Sequence of chain 1.A:
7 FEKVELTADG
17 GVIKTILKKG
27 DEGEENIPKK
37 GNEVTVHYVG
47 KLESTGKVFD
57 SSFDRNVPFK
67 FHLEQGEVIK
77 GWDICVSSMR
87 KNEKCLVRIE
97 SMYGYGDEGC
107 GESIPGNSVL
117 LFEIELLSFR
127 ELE

Binding-site contacts:
Ligand atom C34 contacts residue GLU73 of chain 1.A at 3.8 Å.
Ligand atom C36 contacts residue PHE65 of chain 1.A at 3.8 Å (hydrophobic).
Ligand atom C36 contacts residue ARG61 of chain 1.A at 3.5 Å.
Ligand atom O3 contacts residue PHE118 of chain 1.A at 3.4 Å.
Ligand atom C4 contacts residue PHE65 of chain 1.A at 3.5 Å (hydrophobic).
Ligand atom O4 contacts residue PHE118 of chain 1.A at 3.6 Å.
Ligand atom C24 contacts residue GLU73 of chain 1.A at 3.8 Å.
Ligand atom C2 contacts residue TYR101 of chain 1.A at 3.4 Å (hydrophobic).
Ligand atom O2 contacts residue ILE75 of chain 1.A at 3.1 Å (h-bond).
Ligand atom C35 contacts residue ILE110 of chain 1.A at 3.6 Å (hydrophobic).
Ligand atom O2 contacts residue TYR101 of chain 1.A at 3.8 Å.
Ligand atom C28 contacts residue GLU73 of chain 1.A at 3.1 Å.
Ligand atom O1 contacts residue TYR101 of chain 1.A at 3.5 Å (h-bond).
Ligand atom C42 contacts residue TYR101 of chain 1.A at 3.5 Å (hydrophobic).
Ligand atom C3 contacts residue TRP78 of chain 1.A at 3.4 Å (hydrophobic).
Ligand atom C5 contacts residue TRP78 of chain 1.A at 3.9 Å (hydrophobic).
Ligand atom C5 contacts residue PHE65 of chain 1.A at 3.8 Å (hydrophobic).
Ligand atom C26 contacts residue GLU73 of chain 1.A at 3.8 Å.
Ligand atom O3 contacts residue TYR101 of chain 1.A at 2.8 Å (h-bond).
Ligand atom N7 contacts residue TYR101 of chain 1.A at 3.7 Å.
Ligand atom O5 contacts residue ASP56 of chain 1.A at 3.2 Å (salt-bridge).
Ligand atom C8 contacts residue TYR101 of chain 1.A at 3.4 Å (hydrophobic).
Ligand atom C4 contacts residue TRP78 of chain 1.A at 3.6 Å (hydrophobic).
Ligand atom O4 contacts residue ASP56 of chain 1.A at 3.3 Å (salt-bridge).
Ligand atom O2 contacts residue VAL74 of chain 1.A at 3.2 Å.
Ligand atom O6 contacts residue ASP56 of chain 1.A at 2.7 Å (salt-bridge).
Ligand atom C11 contacts residue TYR101 of chain 1.A at 3.9 Å (hydrophobic).
Ligand atom O4 contacts residue PHE55 of chain 1.A at 3.2 Å.
Ligand atom C10 contacts residue ASP56 of chain 1.A at 3.4 Å.
Ligand atom O4 contacts residue TYR44 of chain 1.A at 3.7 Å.
Ligand atom C36 contacts residue TYR44 of chain 1.A at 3.7 Å (hydrophobic).
Ligand atom C14 contacts residue ASP56 of chain 1.A at 3.6 Å.
Ligand atom C8 contacts residue PHE118 of chain 1.A at 3.8 Å (hydrophobic).
Ligand atom C1 contacts residue TYR101 of chain 1.A at 3.4 Å (hydrophobic).
Ligand atom C27 contacts residue GLU73 of chain 1.A at 3.9 Å.
Ligand atom C35 contacts residue TYR101 of chain 1.A at 3.7 Å (hydrophobic).
Ligand atom O10 contacts residue GLU73 of chain 1.A at 2.6 Å (salt-bridge).
Ligand atom C41 contacts residue PHE65 of chain 1.A at 3.6 Å (hydrophobic).
Ligand atom C9 contacts residue ASP56 of chain 1.A at 3.7 Å.
Ligand atom O5 contacts residue TYR44 of chain 1.A at 3.7 Å.

A protein and the small-molecule ligand that binds it are described below.
Small molecule (SMILES): C=CC[C@@H]1/C=C(\C)C[C@H](C)C[C@H](OC)[C@H]2O[C@@](O)(C(=O)C(=O)N3CCCC[C@H]3C(=O)O[C@H](/C(C)=C/[C@@H]3CC[C@@H](O)[C@H](OC)C3)[C@H](C)[C@@H](O)CC1=O)[C@H](C)C[C@@H]2OC